Binding-site contacts:
Ligand atom O4 contacts residue ASP144 of chain 1.A at 4.4 Å.
Ligand atom N2 contacts residue ASP144 of chain 1.A at 3.8 Å.
Ligand atom C8 contacts residue PHE118 of chain 1.A at 3.6 Å (hydrophobic).
Ligand atom O5 contacts residue ASN108 of chain 1.A at 2.5 Å (h-bond).
Ligand atom C8 contacts residue ASP144 of chain 1.A at 3.5 Å.
Ligand atom N2 contacts residue PHE118 of chain 1.A at 3.5 Å.
Ligand atom O3 contacts residue PHE118 of chain 1.A at 4.3 Å.
Ligand atom C5 contacts residue ASN108 of chain 1.A at 3.8 Å.
Ligand atom C4 contacts residue ASP144 of chain 1.A at 4.1 Å.
Ligand atom C4 contacts residue ASN108 of chain 1.A at 4.3 Å.
Ligand atom C2 contacts residue ASN108 of chain 1.A at 2.5 Å.
Ligand atom O7 contacts residue ASN108 of chain 1.A at 3.5 Å (h-bond).
Ligand atom N2 contacts residue ASN108 of chain 1.A at 3.0 Å (h-bond).
Ligand atom C8 contacts residue CYS143 of chain 1.A at 3.5 Å (hydrophobic).
Ligand atom C7 contacts residue PHE118 of chain 1.A at 4.2 Å (hydrophobic).
Ligand atom C7 contacts residue CYS143 of chain 1.A at 4.2 Å (hydrophobic).
Ligand atom C8 contacts residue GLY107 of chain 1.A at 4.3 Å.
Ligand atom C1 contacts residue PHE118 of chain 1.A at 4.0 Å (hydrophobic).
Ligand atom C3 contacts residue ASN108 of chain 1.A at 3.9 Å.
Ligand atom C8 contacts residue ASN148 of chain 1.A at 3.9 Å.
Ligand atom C2 contacts residue PHE118 of chain 1.A at 4.0 Å (hydrophobic).
Ligand atom C1 contacts residue ASN108 of chain 1.A at 1.5 Å.
Ligand atom C7 contacts residue ASN108 of chain 1.A at 3.5 Å.
Ligand atom C2 contacts residue ASP144 of chain 1.A at 4.0 Å.
Ligand atom O7 contacts residue CYS143 of chain 1.A at 3.4 Å.
Ligand atom O7 contacts residue TYR142 of chain 1.A at 3.2 Å (h-bond).
Ligand atom C3 contacts residue PHE118 of chain 1.A at 3.8 Å (hydrophobic).
Ligand atom O3 contacts residue ASN148 of chain 1.A at 3.8 Å.
Ligand atom C7 contacts residue ASP144 of chain 1.A at 3.2 Å.
Ligand atom O7 contacts residue ASP144 of chain 1.A at 2.9 Å (salt-bridge).
Ligand atom C7 contacts residue TYR142 of chain 1.A at 4.1 Å (hydrophobic).
Ligand atom O3 contacts residue ASP144 of chain 1.A at 2.7 Å (salt-bridge).
Ligand atom C3 contacts residue ASP144 of chain 1.A at 3.7 Å.

Sequence of chain 1.A:
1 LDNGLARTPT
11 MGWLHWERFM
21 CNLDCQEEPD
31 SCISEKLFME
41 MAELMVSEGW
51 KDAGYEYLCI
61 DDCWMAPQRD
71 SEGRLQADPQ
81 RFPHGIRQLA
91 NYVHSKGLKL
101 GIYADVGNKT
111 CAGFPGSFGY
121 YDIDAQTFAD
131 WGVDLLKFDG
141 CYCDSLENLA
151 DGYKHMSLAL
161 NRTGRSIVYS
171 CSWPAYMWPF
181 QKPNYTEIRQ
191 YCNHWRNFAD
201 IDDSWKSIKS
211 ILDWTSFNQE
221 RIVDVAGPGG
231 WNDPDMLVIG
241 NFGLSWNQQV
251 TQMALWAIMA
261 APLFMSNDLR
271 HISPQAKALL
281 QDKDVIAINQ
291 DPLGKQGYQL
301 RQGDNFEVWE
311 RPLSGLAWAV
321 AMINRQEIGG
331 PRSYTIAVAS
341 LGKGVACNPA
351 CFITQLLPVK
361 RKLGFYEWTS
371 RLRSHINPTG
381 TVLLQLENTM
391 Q

This protein binds this small molecule.
Small molecule (SMILES): CC(=O)N[C@@H]1[C@@H](O)[C@H](O)[C@@H](CO)O[C@H]1O